Sequence of chain 1.B:
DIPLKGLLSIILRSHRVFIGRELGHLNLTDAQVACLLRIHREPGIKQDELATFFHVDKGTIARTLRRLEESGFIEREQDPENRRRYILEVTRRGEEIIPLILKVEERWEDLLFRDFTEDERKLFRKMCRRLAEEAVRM

Sequence of chain 1.A:
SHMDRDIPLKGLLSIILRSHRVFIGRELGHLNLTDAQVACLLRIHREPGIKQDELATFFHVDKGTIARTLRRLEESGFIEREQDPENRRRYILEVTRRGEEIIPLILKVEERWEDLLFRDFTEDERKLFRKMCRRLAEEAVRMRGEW

This protein binds this small molecule.
Small molecule (SMILES): O=C(O)c1ccccc1O

Binding-site contacts:
Ligand atom C2 contacts residue LEU43 of chain 1.A at 4.2 Å (hydrophobic).
Ligand atom O1' contacts residue ALA40 of chain 1.A at 3.6 Å.
Ligand atom C3 contacts residue PRO9 of chain 1.B at 3.9 Å (hydrophobic).
Ligand atom C3 contacts residue ARG47 of chain 1.A at 4.2 Å.
Ligand atom C5 contacts residue ILE8 of chain 1.B at 3.7 Å (hydrophobic).
Ligand atom O1' contacts residue SER15 of chain 1.B at 3.8 Å.
Ligand atom C6 contacts residue PHE59 of chain 1.A at 3.8 Å (hydrophobic).
Ligand atom O2' contacts residue PHE59 of chain 1.A at 4.1 Å.
Ligand atom C6 contacts residue ILE8 of chain 1.B at 4.2 Å (hydrophobic).
Ligand atom C4 contacts residue ARG47 of chain 1.A at 3.5 Å.
Ligand atom O2 contacts residue LEU43 of chain 1.A at 3.5 Å.
Ligand atom O2 contacts residue GLY12 of chain 1.B at 4.2 Å.
Ligand atom O2' contacts residue LYS11 of chain 1.B at 4.4 Å.
Ligand atom C2 contacts residue GLY12 of chain 1.B at 4.0 Å.
Ligand atom C3 contacts residue LEU43 of chain 1.A at 3.9 Å (hydrophobic).
Ligand atom C1' contacts residue ARG19 of chain 1.B at 4.2 Å.
Ligand atom C5 contacts residue PHE59 of chain 1.A at 4.3 Å (hydrophobic).
Ligand atom O2' contacts residue SER15 of chain 1.B at 3.7 Å.
Ligand atom C1 contacts residue GLY12 of chain 1.B at 3.8 Å.
Ligand atom O1' contacts residue LYS11 of chain 1.B at 2.8 Å (salt-bridge).
Ligand atom O1' contacts residue GLY12 of chain 1.B at 4.2 Å.
Ligand atom C4 contacts residue ILE8 of chain 1.B at 3.8 Å (hydrophobic).
Ligand atom O2 contacts residue ALA40 of chain 1.A at 4.3 Å.
Ligand atom C1' contacts residue SER15 of chain 1.B at 4.2 Å.
Ligand atom C3 contacts residue ILE8 of chain 1.B at 4.1 Å (hydrophobic).
Ligand atom O2' contacts residue ARG19 of chain 1.B at 3.0 Å (salt-bridge).
Ligand atom C1' contacts residue GLY12 of chain 1.B at 3.9 Å.
Ligand atom C6 contacts residue ARG44 of chain 1.A at 4.5 Å.
Ligand atom C1' contacts residue PHE60 of chain 1.A at 4.2 Å (hydrophobic).
Ligand atom C6 contacts residue GLY12 of chain 1.B at 4.3 Å.
Ligand atom C1' contacts residue ALA40 of chain 1.A at 4.1 Å (hydrophobic).
Ligand atom C5 contacts residue ARG44 of chain 1.A at 4.0 Å.
Ligand atom O2' contacts residue PHE60 of chain 1.A at 3.6 Å.
Ligand atom C1' contacts residue LYS11 of chain 1.B at 4.0 Å.
Ligand atom O2' contacts residue GLY12 of chain 1.B at 4.4 Å.
Ligand atom O2 contacts residue LYS11 of chain 1.B at 4.3 Å.
Ligand atom O2' contacts residue ALA40 of chain 1.A at 4.5 Å.